Sequence of chain 4.C:
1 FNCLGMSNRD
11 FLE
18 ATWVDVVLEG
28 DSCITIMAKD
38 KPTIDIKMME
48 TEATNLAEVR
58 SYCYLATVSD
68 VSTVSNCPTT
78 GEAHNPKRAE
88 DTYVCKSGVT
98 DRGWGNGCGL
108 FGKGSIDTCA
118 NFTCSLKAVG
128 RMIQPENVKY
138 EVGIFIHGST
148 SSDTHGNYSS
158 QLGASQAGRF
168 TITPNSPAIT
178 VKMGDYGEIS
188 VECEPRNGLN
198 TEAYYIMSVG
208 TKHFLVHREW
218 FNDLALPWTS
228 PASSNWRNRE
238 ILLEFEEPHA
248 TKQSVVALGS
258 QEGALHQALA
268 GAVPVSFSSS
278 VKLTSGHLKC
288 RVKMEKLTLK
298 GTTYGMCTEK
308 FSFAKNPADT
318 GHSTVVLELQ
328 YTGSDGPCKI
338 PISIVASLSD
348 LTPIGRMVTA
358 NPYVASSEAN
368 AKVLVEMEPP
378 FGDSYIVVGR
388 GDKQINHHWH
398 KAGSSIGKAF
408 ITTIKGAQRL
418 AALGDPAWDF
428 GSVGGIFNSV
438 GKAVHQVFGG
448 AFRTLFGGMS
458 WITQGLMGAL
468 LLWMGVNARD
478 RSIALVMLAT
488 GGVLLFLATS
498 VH

Binding-site contacts:
Ligand atom C3 contacts residue ASN154 of chain 4.C at 3.8 Å.
Ligand atom C7 contacts residue ASN154 of chain 4.C at 4.0 Å.
Ligand atom C4 contacts residue ASN154 of chain 4.C at 4.2 Å.
Ligand atom O5 contacts residue ASN154 of chain 4.C at 2.4 Å (h-bond).
Ligand atom C5 contacts residue ASN154 of chain 4.C at 3.7 Å.
Ligand atom C1 contacts residue ASN154 of chain 4.C at 1.4 Å.
Ligand atom O5 contacts residue SER157 of chain 4.C at 3.8 Å.
Ligand atom C2 contacts residue ASN154 of chain 4.C at 2.4 Å.
Ligand atom N2 contacts residue ASN154 of chain 4.C at 2.9 Å (h-bond).
Ligand atom C8 contacts residue ASN154 of chain 4.C at 4.2 Å.
Ligand atom C1 contacts residue SER157 of chain 4.C at 3.9 Å.

The protein below binds the small molecule below.
Small molecule (SMILES): CC(=O)N[C@@H]1[C@@H](O)[C@H](O)[C@@H](CO)O[C@H]1O